Binding-site contacts:
Ligand atom OXT contacts residue ALA21 of chain 1.B at 3.5 Å.
Ligand atom CB contacts residue PHE66 of chain 1.B at 3.9 Å (hydrophobic).
Ligand atom CB contacts residue CYS272 of chain 1.B at 3.7 Å (hydrophobic).
Ligand atom C contacts residue TYR22 of chain 1.B at 3.7 Å (hydrophobic).
Ligand atom OXT contacts residue GLY23 of chain 1.B at 4.0 Å.
Ligand atom C contacts residue GLY23 of chain 1.B at 3.9 Å.
Ligand atom CB contacts residue GLU146 of chain 1.B at 3.6 Å.
Ligand atom N contacts residue PHE66 of chain 1.B at 4.5 Å.
Ligand atom CG contacts residue THR147 of chain 1.B at 4.4 Å.
Ligand atom CG contacts residue ZN1 of chain 1.G at 3.3 Å.
Ligand atom N contacts residue ASP105 of chain 1.B at 3.3 Å (salt-bridge).
Ligand atom N contacts residue LEU62 of chain 1.B at 3.6 Å.
Ligand atom SD contacts residue CYS207 of chain 1.B at 3.9 Å.
Ligand atom SD contacts residue CYS273 of chain 1.B at 3.8 Å.
Ligand atom SD contacts residue THR147 of chain 1.B at 3.2 Å (h-bond).
Ligand atom SD contacts residue PHE66 of chain 1.B at 3.7 Å.
Ligand atom SD contacts residue CYS272 of chain 1.B at 3.6 Å.
Ligand atom O contacts residue GLY23 of chain 1.B at 3.0 Å (h-bond).
Ligand atom SD contacts residue ASN206 of chain 1.B at 4.2 Å.
Ligand atom OXT contacts residue GLY20 of chain 1.B at 4.2 Å.
Ligand atom CG contacts residue PHE66 of chain 1.B at 3.9 Å (hydrophobic).
Ligand atom CA contacts residue PHE66 of chain 1.B at 4.0 Å (hydrophobic).
Ligand atom SD contacts residue ZN1 of chain 1.G at 2.3 Å.
Ligand atom O contacts residue TYR22 of chain 1.B at 3.8 Å.
Ligand atom CA contacts residue GLU146 of chain 1.B at 3.6 Å.
Ligand atom CA contacts residue ASP105 of chain 1.B at 4.0 Å.
Ligand atom CB contacts residue ZN1 of chain 1.G at 3.8 Å.
Ligand atom OXT contacts residue TYR22 of chain 1.B at 2.9 Å (h-bond).
Ligand atom CG contacts residue CYS272 of chain 1.B at 4.1 Å (hydrophobic).
Ligand atom CG contacts residue CYS273 of chain 1.B at 3.9 Å (hydrophobic).
Ligand atom N contacts residue GLU146 of chain 1.B at 2.8 Å (salt-bridge).

This protein binds this small molecule.
Small molecule (SMILES): N[C@@H](CCS)C(=O)O

Sequence of chain 1.B:
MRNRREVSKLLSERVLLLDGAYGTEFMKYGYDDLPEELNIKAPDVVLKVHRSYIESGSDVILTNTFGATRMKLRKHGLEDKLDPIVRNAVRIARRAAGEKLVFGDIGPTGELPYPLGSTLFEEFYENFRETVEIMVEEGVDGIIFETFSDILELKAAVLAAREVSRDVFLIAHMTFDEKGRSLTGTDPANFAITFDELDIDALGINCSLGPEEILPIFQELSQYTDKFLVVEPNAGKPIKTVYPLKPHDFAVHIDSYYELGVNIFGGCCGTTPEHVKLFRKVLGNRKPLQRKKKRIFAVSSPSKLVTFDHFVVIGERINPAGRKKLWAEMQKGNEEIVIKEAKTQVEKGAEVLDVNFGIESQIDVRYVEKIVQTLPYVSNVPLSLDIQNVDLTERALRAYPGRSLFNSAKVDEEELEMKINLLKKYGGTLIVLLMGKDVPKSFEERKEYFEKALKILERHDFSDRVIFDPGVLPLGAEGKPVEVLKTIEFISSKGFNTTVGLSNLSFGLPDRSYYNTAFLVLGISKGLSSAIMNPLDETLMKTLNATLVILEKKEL